Binding-site contacts:
Ligand atom C16 contacts residue MET179 of chain 1.E at 3.9 Å (hydrophobic).
Ligand atom CL8 contacts residue LEU119 of chain 1.E at 3.9 Å.
Ligand atom C4 contacts residue TYR166 of chain 1.E at 3.9 Å (hydrophobic).
Ligand atom C11 contacts residue TYR176 of chain 1.E at 3.6 Å (hydrophobic).
Ligand atom N10 contacts residue TYR176 of chain 1.E at 3.8 Å.
Ligand atom C4 contacts residue PHE223 of chain 1.E at 3.6 Å (hydrophobic).
Ligand atom N12 contacts residue TYR176 of chain 1.E at 3.1 Å (h-bond).
Ligand atom C13 contacts residue TYR176 of chain 1.E at 3.7 Å (hydrophobic).
Ligand atom C20 contacts residue TYR176 of chain 1.E at 3.8 Å (hydrophobic).
Ligand atom C18 contacts residue ALA216 of chain 1.E at 3.4 Å (hydrophobic).
Ligand atom N10 contacts residue NAD1 of chain 1.Y at 2.8 Å (h-bond).
Ligand atom C6 contacts residue TYR176 of chain 1.E at 3.5 Å (hydrophobic).
Ligand atom C2 contacts residue TYR176 of chain 1.E at 3.9 Å (hydrophobic).
Ligand atom C9 contacts residue NAD1 of chain 1.Y at 2.5 Å.
Ligand atom CL1 contacts residue MET226 of chain 1.E at 3.5 Å.
Ligand atom C4 contacts residue NAD1 of chain 1.Y at 3.9 Å.
Ligand atom C17 contacts residue ALA216 of chain 1.E at 3.8 Å (hydrophobic).
Ligand atom CL8 contacts residue ILE220 of chain 1.E at 3.6 Å.
Ligand atom C9 contacts residue PHE223 of chain 1.E at 3.8 Å (hydrophobic).
Ligand atom C14 contacts residue ALA112 of chain 1.E at 3.9 Å (hydrophobic).
Ligand atom C5 contacts residue NAD1 of chain 1.Y at 3.6 Å.
Ligand atom C16 contacts residue ALA114 of chain 1.E at 3.9 Å (hydrophobic).
Ligand atom C13 contacts residue NAD1 of chain 1.Y at 3.4 Å.
Ligand atom C5 contacts residue PHE223 of chain 1.E at 3.7 Å (hydrophobic).
Ligand atom C6 contacts residue ILE220 of chain 1.E at 3.7 Å (hydrophobic).
Ligand atom C3 contacts residue MET226 of chain 1.E at 3.9 Å (hydrophobic).
Ligand atom CL8 contacts residue SER175 of chain 1.E at 3.7 Å.
Ligand atom C19 contacts residue ALA216 of chain 1.E at 3.6 Å (hydrophobic).
Ligand atom C16 contacts residue PHE113 of chain 1.E at 3.8 Å (hydrophobic).
Ligand atom C11 contacts residue NAD1 of chain 1.Y at 2.8 Å.
Ligand atom C3 contacts residue TYR166 of chain 1.E at 3.5 Å (hydrophobic).
Ligand atom CL1 contacts residue MET276 of chain 1.G at 3.7 Å.
Ligand atom CL8 contacts residue TYR176 of chain 1.E at 3.5 Å.
Ligand atom N12 contacts residue NAD1 of chain 1.Y at 2.8 Å (h-bond).
Ligand atom C18 contacts residue LEU119 of chain 1.E at 3.5 Å (hydrophobic).
Ligand atom C14 contacts residue NAD1 of chain 1.Y at 3.5 Å.
Ligand atom C2 contacts residue MET226 of chain 1.E at 3.7 Å (hydrophobic).
Ligand atom C7 contacts residue TYR176 of chain 1.E at 3.3 Å (hydrophobic).
Ligand atom C18 contacts residue ILE220 of chain 1.E at 4.0 Å (hydrophobic).
Ligand atom CL1 contacts residue PRO174 of chain 1.E at 3.2 Å.

A protein and the small-molecule ligand that binds it are described below.
Small molecule (SMILES): Cc1cc2ncn(Cc3ccc(Cl)c(Cl)c3)c2cc1C

Sequence of chain 1.G:
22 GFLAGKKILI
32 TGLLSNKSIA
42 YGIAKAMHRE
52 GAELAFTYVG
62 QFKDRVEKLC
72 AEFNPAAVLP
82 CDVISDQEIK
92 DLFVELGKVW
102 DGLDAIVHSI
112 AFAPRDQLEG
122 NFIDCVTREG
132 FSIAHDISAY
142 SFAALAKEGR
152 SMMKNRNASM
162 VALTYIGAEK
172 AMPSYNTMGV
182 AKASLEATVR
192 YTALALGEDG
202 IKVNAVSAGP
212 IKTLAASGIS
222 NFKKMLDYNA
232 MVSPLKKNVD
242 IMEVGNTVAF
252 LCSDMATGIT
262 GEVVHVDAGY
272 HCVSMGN

Sequence of chain 1.E:
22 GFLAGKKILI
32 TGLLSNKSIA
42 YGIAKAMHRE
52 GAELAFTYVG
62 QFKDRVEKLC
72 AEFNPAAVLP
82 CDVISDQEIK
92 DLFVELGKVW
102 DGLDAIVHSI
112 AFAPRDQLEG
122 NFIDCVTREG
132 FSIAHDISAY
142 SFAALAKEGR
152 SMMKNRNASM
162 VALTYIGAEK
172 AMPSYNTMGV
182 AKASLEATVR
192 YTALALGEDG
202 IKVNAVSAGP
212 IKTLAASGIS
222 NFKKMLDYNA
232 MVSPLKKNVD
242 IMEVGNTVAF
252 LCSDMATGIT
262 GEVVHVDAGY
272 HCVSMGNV